Sequence of chain 1.B:
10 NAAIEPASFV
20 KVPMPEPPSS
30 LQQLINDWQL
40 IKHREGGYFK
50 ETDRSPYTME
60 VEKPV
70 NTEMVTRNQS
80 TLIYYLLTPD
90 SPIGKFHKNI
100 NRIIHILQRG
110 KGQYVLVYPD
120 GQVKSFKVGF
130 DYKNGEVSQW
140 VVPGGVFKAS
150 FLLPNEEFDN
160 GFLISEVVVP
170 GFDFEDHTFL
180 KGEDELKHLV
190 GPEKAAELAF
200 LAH

Binding-site contacts:
Ligand atom C6 contacts residue HIS42 of chain 1.B at 4.4 Å.
Ligand atom N3 contacts residue ARG53 of chain 1.B at 4.1 Å.
Ligand atom N9 contacts residue GLU50 of chain 1.B at 4.2 Å.
Ligand atom N3 contacts residue GLU50 of chain 1.B at 2.5 Å (salt-bridge).
Ligand atom N7 contacts residue PHE173 of chain 1.B at 3.7 Å.
Ligand atom C2 contacts residue PHE171 of chain 1.B at 3.6 Å (hydrophobic).
Ligand atom N1 contacts residue PHE171 of chain 1.B at 3.7 Å.
Ligand atom N1 contacts residue ILE82 of chain 1.B at 4.0 Å.
Ligand atom C4 contacts residue PHE48 of chain 1.B at 3.9 Å (hydrophobic).
Ligand atom C4 contacts residue GLU50 of chain 1.B at 3.7 Å.
Ligand atom N2 contacts residue THR80 of chain 1.B at 3.9 Å.
Ligand atom N3 contacts residue PHE171 of chain 1.B at 3.8 Å.
Ligand atom C8 contacts residue PHE173 of chain 1.B at 3.5 Å (hydrophobic).
Ligand atom N2 contacts residue GLU50 of chain 1.B at 2.9 Å (salt-bridge).
Ligand atom O6 contacts residue PHE171 of chain 1.B at 3.8 Å.
Ligand atom N2 contacts residue PHE171 of chain 1.B at 3.6 Å.
Ligand atom C4 contacts residue PHE171 of chain 1.B at 3.9 Å (hydrophobic).
Ligand atom N7 contacts residue PHE48 of chain 1.B at 3.7 Å.
Ligand atom N7 contacts residue PHE171 of chain 1.B at 4.2 Å.
Ligand atom N9 contacts residue PHE173 of chain 1.B at 4.3 Å.
Ligand atom O6 contacts residue HIS42 of chain 1.B at 3.3 Å (h-bond).
Ligand atom C2 contacts residue GLU50 of chain 1.B at 3.1 Å.
Ligand atom C5 contacts residue PHE48 of chain 1.B at 3.6 Å (hydrophobic).
Ligand atom C2 contacts residue ILE82 of chain 1.B at 3.8 Å (hydrophobic).
Ligand atom C5 contacts residue PHE171 of chain 1.B at 3.7 Å (hydrophobic).
Ligand atom C6 contacts residue PHE171 of chain 1.B at 3.7 Å (hydrophobic).
Ligand atom N1 contacts residue PHE48 of chain 1.B at 4.3 Å.
Ligand atom O6 contacts residue PHE48 of chain 1.B at 4.3 Å.
Ligand atom C8 contacts residue PHE48 of chain 1.B at 4.0 Å (hydrophobic).
Ligand atom N2 contacts residue ILE82 of chain 1.B at 3.2 Å.
Ligand atom N3 contacts residue PHE48 of chain 1.B at 4.4 Å.
Ligand atom C6 contacts residue PHE48 of chain 1.B at 3.9 Å (hydrophobic).
Ligand atom N9 contacts residue PHE48 of chain 1.B at 4.3 Å.

A small-molecule ligand and the protein it binds are described below.
Small molecule (SMILES): Nc1nc2[nH]cnc2c(=O)[nH]1